Binding-site contacts:
Ligand atom CAF contacts residue ALA121 of chain 1.H at 3.8 Å (hydrophobic).
Ligand atom CAJ contacts residue NAP1 of chain 1.EA at 3.4 Å.
Ligand atom CAI contacts residue ALA224 of chain 1.H at 4.1 Å (hydrophobic).
Ligand atom CAA contacts residue TYR183 of chain 1.H at 4.0 Å (hydrophobic).
Ligand atom CAJ contacts residue ALA224 of chain 1.H at 3.8 Å (hydrophobic).
Ligand atom CAC contacts residue TYR173 of chain 1.H at 3.4 Å (hydrophobic).
Ligand atom CAA contacts residue PHE230 of chain 1.H at 3.9 Å (hydrophobic).
Ligand atom CAO contacts residue NAP1 of chain 1.EA at 3.3 Å.
Ligand atom OAM contacts residue SER223 of chain 1.H at 3.8 Å.
Ligand atom CAE contacts residue LEU128 of chain 1.H at 3.7 Å (hydrophobic).
Ligand atom OAB contacts residue NAP1 of chain 1.EA at 2.6 Å (h-bond).
Ligand atom CAN contacts residue TYR183 of chain 1.H at 3.4 Å (hydrophobic).
Ligand atom CAF contacts residue PHE122 of chain 1.H at 3.9 Å (hydrophobic).
Ligand atom CAD contacts residue ALA123 of chain 1.H at 3.9 Å (hydrophobic).
Ligand atom CAK contacts residue TYR173 of chain 1.H at 3.8 Å (hydrophobic).
Ligand atom CAE contacts residue VAL227 of chain 1.H at 3.7 Å (hydrophobic).
Ligand atom CAL contacts residue PHE230 of chain 1.H at 4.2 Å (hydrophobic).
Ligand atom CAL contacts residue NAP1 of chain 1.EA at 3.4 Å.
Ligand atom CAK contacts residue NAP1 of chain 1.EA at 3.4 Å.
Ligand atom OAM contacts residue NAP1 of chain 1.EA at 3.2 Å (h-bond).
Ligand atom CAI contacts residue PHE230 of chain 1.H at 4.0 Å (hydrophobic).
Ligand atom OAB contacts residue LYS190 of chain 1.H at 3.6 Å.
Ligand atom CAH contacts residue ALA121 of chain 1.H at 3.9 Å (hydrophobic).
Ligand atom CAA contacts residue VAL227 of chain 1.H at 3.5 Å (hydrophobic).
Ligand atom CAK contacts residue TYR183 of chain 1.H at 3.4 Å (hydrophobic).
Ligand atom CAF contacts residue ALA123 of chain 1.H at 4.2 Å (hydrophobic).
Ligand atom CAG contacts residue VAL227 of chain 1.H at 3.5 Å (hydrophobic).
Ligand atom CAQ contacts residue NAP1 of chain 1.EA at 3.4 Å.
Ligand atom OAB contacts residue TYR183 of chain 1.H at 2.5 Å (h-bond).
Ligand atom CAH contacts residue NAP1 of chain 1.EA at 3.8 Å.
Ligand atom CAP contacts residue SER223 of chain 1.H at 3.7 Å.
Ligand atom CAH contacts residue SER223 of chain 1.H at 3.6 Å.
Ligand atom CAN contacts residue NAP1 of chain 1.EA at 3.4 Å.
Ligand atom CAF contacts residue MET186 of chain 1.H at 3.9 Å (hydrophobic).
Ligand atom CAP contacts residue NAP1 of chain 1.EA at 3.7 Å.
Ligand atom CAI contacts residue NAP1 of chain 1.EA at 3.1 Å.
Ligand atom CAL contacts residue TYR173 of chain 1.H at 3.7 Å (hydrophobic).
Ligand atom CAC contacts residue ILE233 of chain 1.H at 4.2 Å (hydrophobic).
Ligand atom CAD contacts residue MET186 of chain 1.H at 3.7 Å (hydrophobic).
Ligand atom CAD contacts residue LEU128 of chain 1.H at 3.9 Å (hydrophobic).

Sequence of chain 1.H:
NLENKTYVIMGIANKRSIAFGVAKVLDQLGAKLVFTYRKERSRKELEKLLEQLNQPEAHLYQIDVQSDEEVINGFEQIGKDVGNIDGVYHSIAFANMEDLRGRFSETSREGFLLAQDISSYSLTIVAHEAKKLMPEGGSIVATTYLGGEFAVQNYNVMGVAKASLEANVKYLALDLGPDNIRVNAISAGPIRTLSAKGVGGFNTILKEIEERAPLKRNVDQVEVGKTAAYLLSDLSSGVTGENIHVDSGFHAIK

A small-molecule ligand and the protein it binds are described below.
Small molecule (SMILES): C=CCc1ccc(Oc2ccccc2)c(O)c1